Sequence of chain 2.B:
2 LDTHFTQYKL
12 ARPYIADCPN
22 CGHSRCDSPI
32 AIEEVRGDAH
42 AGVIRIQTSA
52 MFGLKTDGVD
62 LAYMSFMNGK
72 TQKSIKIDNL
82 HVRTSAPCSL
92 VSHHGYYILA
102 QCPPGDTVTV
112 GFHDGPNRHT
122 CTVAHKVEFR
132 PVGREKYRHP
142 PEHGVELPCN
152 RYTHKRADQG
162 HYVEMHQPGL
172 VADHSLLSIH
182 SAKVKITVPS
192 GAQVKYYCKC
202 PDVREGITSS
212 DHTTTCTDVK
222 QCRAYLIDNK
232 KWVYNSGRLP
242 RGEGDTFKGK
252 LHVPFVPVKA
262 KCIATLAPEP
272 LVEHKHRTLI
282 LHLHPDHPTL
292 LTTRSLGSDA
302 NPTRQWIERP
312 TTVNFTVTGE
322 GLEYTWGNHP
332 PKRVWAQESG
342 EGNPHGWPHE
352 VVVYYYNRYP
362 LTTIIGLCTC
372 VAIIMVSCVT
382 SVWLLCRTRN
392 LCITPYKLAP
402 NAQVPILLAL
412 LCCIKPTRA

The protein below binds the small molecule below.
Small molecule (SMILES): O=C(O)[C@@H]1O[C@H](O[C@H]2[C@@H](OS(=O)(=O)O)O[C@@H](O)[C@H](NS(=O)(=O)O)[C@H]2O)[C@@H](OS(=O)(=O)O)[C@H](O)[C@@H]1O

Binding-site contacts:
Ligand atom SAG contacts residue ASN80 of chain 2.B at 4.3 Å.
Ligand atom OAB contacts residue ASN80 of chain 2.B at 4.5 Å.
Ligand atom OBA contacts residue HIS82 of chain 2.B at 4.3 Å.
Ligand atom C2 contacts residue HIS82 of chain 2.B at 4.2 Å.
Ligand atom OAH contacts residue ASN80 of chain 2.B at 3.2 Å (h-bond).
Ligand atom O6A contacts residue ASN80 of chain 2.B at 4.5 Å.
Ligand atom SAG contacts residue HIS82 of chain 2.B at 3.7 Å.
Ligand atom OBA contacts residue HIS114 of chain 2.B at 3.0 Å (h-bond).
Ligand atom OAH contacts residue HIS82 of chain 2.B at 3.1 Å (h-bond).
Ligand atom C6 contacts residue ASN80 of chain 2.B at 3.8 Å.
Ligand atom O3 contacts residue HIS82 of chain 2.B at 3.9 Å.
Ligand atom O3 contacts residue HIS114 of chain 2.B at 3.3 Å (h-bond).
Ligand atom N2 contacts residue HIS82 of chain 2.B at 4.5 Å.
Ligand atom OBC contacts residue HIS114 of chain 2.B at 4.1 Å.
Ligand atom O6B contacts residue ASN80 of chain 2.B at 3.0 Å (h-bond).
Ligand atom C4 contacts residue ASN80 of chain 2.B at 4.0 Å.
Ligand atom SBB contacts residue HIS114 of chain 2.B at 4.2 Å.
Ligand atom OAF contacts residue HIS82 of chain 2.B at 3.2 Å (h-bond).
Ligand atom C3 contacts residue HIS82 of chain 2.B at 4.3 Å.
Ligand atom O4 contacts residue ASN80 of chain 2.B at 3.1 Å (h-bond).
Ligand atom O4 contacts residue HIS114 of chain 2.B at 3.6 Å.